Sequence of chain 1.A:
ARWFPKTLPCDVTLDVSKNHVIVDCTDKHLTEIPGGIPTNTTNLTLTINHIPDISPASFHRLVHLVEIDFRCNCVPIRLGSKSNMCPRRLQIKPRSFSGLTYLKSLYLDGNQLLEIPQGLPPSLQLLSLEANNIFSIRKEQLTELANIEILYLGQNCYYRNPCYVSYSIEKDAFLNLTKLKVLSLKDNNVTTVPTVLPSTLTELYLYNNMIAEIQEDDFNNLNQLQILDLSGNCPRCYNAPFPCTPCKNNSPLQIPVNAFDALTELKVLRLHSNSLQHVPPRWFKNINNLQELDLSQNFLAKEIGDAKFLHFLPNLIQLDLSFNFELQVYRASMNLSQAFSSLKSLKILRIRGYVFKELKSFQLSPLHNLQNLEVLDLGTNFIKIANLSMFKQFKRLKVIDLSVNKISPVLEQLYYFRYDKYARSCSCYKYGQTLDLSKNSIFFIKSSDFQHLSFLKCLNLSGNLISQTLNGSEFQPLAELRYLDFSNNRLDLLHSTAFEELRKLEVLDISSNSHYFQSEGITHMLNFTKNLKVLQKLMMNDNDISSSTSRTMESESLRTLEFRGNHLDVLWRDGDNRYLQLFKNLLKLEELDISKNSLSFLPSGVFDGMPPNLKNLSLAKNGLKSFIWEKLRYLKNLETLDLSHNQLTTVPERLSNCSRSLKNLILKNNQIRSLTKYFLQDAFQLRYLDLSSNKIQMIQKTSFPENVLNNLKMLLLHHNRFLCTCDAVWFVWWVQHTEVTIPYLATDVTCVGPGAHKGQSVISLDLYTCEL

This small molecule binds to this protein.
Small molecule (SMILES): CC(=O)N[C@@H]1[C@@H](O)[C@H](O)[C@@H](CO)O[C@H]1O

Binding-site contacts:
Ligand atom C5 contacts residue GLY309 of chain 1.A at 3.3 Å.
Ligand atom C8 contacts residue ASN339 of chain 1.A at 4.3 Å.
Ligand atom O5 contacts residue ASN339 of chain 1.A at 2.3 Å (h-bond).
Ligand atom C6 contacts residue LYS306 of chain 1.A at 3.8 Å.
Ligand atom C5 contacts residue ASN339 of chain 1.A at 3.5 Å.
Ligand atom C4 contacts residue ASN339 of chain 1.A at 4.3 Å.
Ligand atom C3 contacts residue GLY309 of chain 1.A at 4.4 Å.
Ligand atom N2 contacts residue ASN339 of chain 1.A at 3.2 Å (h-bond).
Ligand atom C1 contacts residue ASN339 of chain 1.A at 1.4 Å.
Ligand atom C4 contacts residue GLY309 of chain 1.A at 4.3 Å.
Ligand atom C6 contacts residue GLY309 of chain 1.A at 3.9 Å.
Ligand atom O4 contacts residue GLY309 of chain 1.A at 4.4 Å.
Ligand atom O7 contacts residue ASN339 of chain 1.A at 3.1 Å (h-bond).
Ligand atom C5 contacts residue ASP310 of chain 1.A at 4.4 Å.
Ligand atom O5 contacts residue GLY309 of chain 1.A at 3.8 Å.
Ligand atom C6 contacts residue ASP310 of chain 1.A at 4.2 Å.
Ligand atom C7 contacts residue ASN339 of chain 1.A at 3.3 Å.
Ligand atom C2 contacts residue ASN339 of chain 1.A at 2.6 Å.
Ligand atom C1 contacts residue GLY309 of chain 1.A at 3.9 Å.
Ligand atom C3 contacts residue ASN339 of chain 1.A at 3.9 Å.